Binding-site contacts:
Ligand atom N25 contacts residue ASN358 of chain 1.A at 3.3 Å (h-bond).
Ligand atom N01 contacts residue GLU178 of chain 1.A at 2.8 Å (salt-bridge).
Ligand atom N03 contacts residue PHE177 of chain 1.A at 3.6 Å.
Ligand atom C28 contacts residue LEU94 of chain 1.A at 3.6 Å (hydrophobic).
Ligand atom C24 contacts residue LEU354 of chain 1.A at 3.5 Å (hydrophobic).
Ligand atom N21 contacts residue ILE379 of chain 1.A at 3.6 Å.
Ligand atom N26 contacts residue PHE177 of chain 1.A at 3.4 Å.
Ligand atom C06 contacts residue PHE177 of chain 1.A at 3.9 Å (hydrophobic).
Ligand atom N21 contacts residue PHE177 of chain 1.A at 3.5 Å.
Ligand atom N23 contacts residue PHE177 of chain 1.A at 3.8 Å.
Ligand atom C29 contacts residue LEU94 of chain 1.A at 3.4 Å (hydrophobic).
Ligand atom C02 contacts residue GLU178 of chain 1.A at 3.8 Å.
Ligand atom N01 contacts residue ASN358 of chain 1.A at 2.9 Å (h-bond).
Ligand atom C24 contacts residue PHE177 of chain 1.A at 3.7 Å (hydrophobic).
Ligand atom N05 contacts residue PHE177 of chain 1.A at 3.5 Å.
Ligand atom C16 contacts residue HIS369 of chain 1.A at 3.7 Å.
Ligand atom C02 contacts residue MET375 of chain 1.A at 3.8 Å (hydrophobic).
Ligand atom O31 contacts residue ASN358 of chain 1.A at 3.3 Å (h-bond).
Ligand atom C14 contacts residue GLU178 of chain 1.A at 3.9 Å.
Ligand atom C17 contacts residue LEU372 of chain 1.A at 3.6 Å (hydrophobic).
Ligand atom C29 contacts residue TRP351 of chain 1.A at 3.4 Å (hydrophobic).
Ligand atom N25 contacts residue PHE177 of chain 1.A at 3.5 Å.
Ligand atom N23 contacts residue LEU354 of chain 1.A at 3.8 Å.
Ligand atom C16 contacts residue ALA370 of chain 1.A at 3.8 Å (hydrophobic).
Ligand atom C30 contacts residue HIS355 of chain 1.A at 3.2 Å.
Ligand atom C27 contacts residue MET186 of chain 1.A at 3.6 Å (hydrophobic).
Ligand atom O31 contacts residue LEU354 of chain 1.A at 3.6 Å.
Ligand atom C17 contacts residue ALA370 of chain 1.A at 3.2 Å (hydrophobic).
Ligand atom C04 contacts residue PHE177 of chain 1.A at 3.5 Å (hydrophobic).
Ligand atom C02 contacts residue PHE177 of chain 1.A at 3.4 Å (hydrophobic).
Ligand atom N01 contacts residue MET375 of chain 1.A at 3.4 Å.
Ligand atom C04 contacts residue ILE379 of chain 1.A at 3.9 Å (hydrophobic).
Ligand atom O31 contacts residue MET186 of chain 1.A at 3.4 Å.
Ligand atom N03 contacts residue GLU178 of chain 1.A at 3.9 Å.
Ligand atom C27 contacts residue LEU354 of chain 1.A at 3.5 Å (hydrophobic).
Ligand atom C13 contacts residue GLU178 of chain 1.A at 3.6 Å.
Ligand atom C13 contacts residue HIS369 of chain 1.A at 3.6 Å.
Ligand atom N03 contacts residue MET375 of chain 1.A at 3.8 Å.
Ligand atom C22 contacts residue PHE177 of chain 1.A at 3.7 Å (hydrophobic).
Ligand atom C30 contacts residue MET186 of chain 1.A at 3.6 Å (hydrophobic).

The small molecule below binds the protein below.
Small molecule (SMILES): Nc1nc(NCCCN2CCN(c3ccccc3)CC2)nc2nc(-c3ccco3)nn12

Sequence of chain 1.A:
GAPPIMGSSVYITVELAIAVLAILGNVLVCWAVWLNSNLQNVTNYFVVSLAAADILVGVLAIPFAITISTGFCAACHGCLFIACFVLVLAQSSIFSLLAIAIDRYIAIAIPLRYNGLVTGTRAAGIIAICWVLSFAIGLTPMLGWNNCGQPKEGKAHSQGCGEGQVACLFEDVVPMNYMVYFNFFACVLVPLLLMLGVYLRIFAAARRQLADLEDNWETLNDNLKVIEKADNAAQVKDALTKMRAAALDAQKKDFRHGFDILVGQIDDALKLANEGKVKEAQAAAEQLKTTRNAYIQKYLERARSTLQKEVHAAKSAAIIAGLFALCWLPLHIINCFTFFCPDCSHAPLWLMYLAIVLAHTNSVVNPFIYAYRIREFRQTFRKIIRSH